The small molecule below binds the protein below.
Small molecule (SMILES): O=C(COP(=O)(O)O)[C@@H](O)[C@H](O)[C@H](O)COP(=O)(O)O

Sequence of chain 1.A:
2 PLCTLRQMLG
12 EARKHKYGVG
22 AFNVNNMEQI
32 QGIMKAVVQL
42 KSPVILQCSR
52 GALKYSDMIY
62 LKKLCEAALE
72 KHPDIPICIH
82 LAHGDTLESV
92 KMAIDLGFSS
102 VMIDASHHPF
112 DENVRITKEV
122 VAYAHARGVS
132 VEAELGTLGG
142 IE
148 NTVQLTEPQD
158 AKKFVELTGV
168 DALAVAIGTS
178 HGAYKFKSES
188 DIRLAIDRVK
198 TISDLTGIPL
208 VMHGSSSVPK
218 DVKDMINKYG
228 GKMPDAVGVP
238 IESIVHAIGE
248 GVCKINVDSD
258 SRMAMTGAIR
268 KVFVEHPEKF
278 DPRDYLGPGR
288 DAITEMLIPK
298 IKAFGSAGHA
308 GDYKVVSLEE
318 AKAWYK

Sequence of chain 1.B:
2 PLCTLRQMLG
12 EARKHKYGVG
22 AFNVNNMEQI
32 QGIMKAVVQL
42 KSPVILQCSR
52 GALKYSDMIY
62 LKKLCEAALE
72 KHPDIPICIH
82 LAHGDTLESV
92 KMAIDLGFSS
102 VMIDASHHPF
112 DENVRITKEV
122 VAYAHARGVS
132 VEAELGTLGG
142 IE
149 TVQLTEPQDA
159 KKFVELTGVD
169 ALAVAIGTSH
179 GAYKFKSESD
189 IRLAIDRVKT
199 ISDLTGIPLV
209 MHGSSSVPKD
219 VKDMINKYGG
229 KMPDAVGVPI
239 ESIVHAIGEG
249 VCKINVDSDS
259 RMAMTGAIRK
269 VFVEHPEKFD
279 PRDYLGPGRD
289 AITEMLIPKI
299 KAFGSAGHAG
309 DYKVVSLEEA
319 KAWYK

Binding-site contacts:
Ligand atom O6 contacts residue ASP255 of chain 1.A at 3.5 Å (salt-bridge).
Ligand atom O2P contacts residue ASP255 of chain 1.A at 2.6 Å (salt-bridge).
Ligand atom C3 contacts residue ZN1 of chain 1.E at 2.9 Å.
Ligand atom O1P contacts residue GLY179 of chain 1.A at 2.8 Å (h-bond).
Ligand atom C5 contacts residue ASP255 of chain 1.A at 3.5 Å.
Ligand atom C2 contacts residue ZN1 of chain 1.E at 3.5 Å.
Ligand atom O3 contacts residue ZN1 of chain 1.E at 2.2 Å.
Ligand atom C2 contacts residue ASN253 of chain 1.A at 3.6 Å.
Ligand atom O2 contacts residue HIS178 of chain 1.A at 3.3 Å.
Ligand atom O6 contacts residue ARG259 of chain 1.A at 3.4 Å (salt-bridge).
Ligand atom C3 contacts residue ZN1 of chain 1.C at 3.2 Å.
Ligand atom O3P contacts residue SER213 of chain 1.A at 2.8 Å (h-bond).
Ligand atom O6P contacts residue SER50 of chain 1.A at 3.5 Å.
Ligand atom O5 contacts residue ASP255 of chain 1.A at 2.6 Å (salt-bridge).
Ligand atom O4P contacts residue ARG280 of chain 1.B at 2.7 Å (salt-bridge).
Ligand atom O2P contacts residue SER213 of chain 1.A at 2.7 Å (h-bond).
Ligand atom O1P contacts residue SER256 of chain 1.A at 2.7 Å (h-bond).
Ligand atom O4 contacts residue ZN1 of chain 1.E at 2.1 Å.
Ligand atom O2 contacts residue ZN1 of chain 1.E at 3.2 Å.
Ligand atom O4P contacts residue SER50 of chain 1.A at 2.6 Å (h-bond).
Ligand atom O4 contacts residue ZN1 of chain 1.C at 2.2 Å.
Ligand atom O5P contacts residue ARG280 of chain 1.B at 3.1 Å (salt-bridge).
Ligand atom O3P contacts residue GLY211 of chain 1.A at 2.9 Å.
Ligand atom O2P contacts residue SER256 of chain 1.A at 2.8 Å (h-bond).
Ligand atom O3P contacts residue SER212 of chain 1.A at 3.0 Å (h-bond).
Ligand atom C4 contacts residue ZN1 of chain 1.E at 2.9 Å.
Ligand atom O3 contacts residue GLN48 of chain 1.A at 3.2 Å (h-bond).
Ligand atom O3P contacts residue LYS182 of chain 1.A at 2.6 Å (salt-bridge).
Ligand atom P2 contacts residue SER50 of chain 1.A at 3.6 Å.
Ligand atom O1 contacts residue GLY211 of chain 1.A at 3.3 Å.
Ligand atom O2 contacts residue ASN253 of chain 1.A at 3.4 Å.
Ligand atom O3 contacts residue ZN1 of chain 1.C at 2.1 Å.
Ligand atom C4 contacts residue ZN1 of chain 1.C at 3.2 Å.
Ligand atom O4 contacts residue HIS178 of chain 1.A at 3.4 Å (h-bond).
Ligand atom O5P contacts residue ARG259 of chain 1.A at 3.3 Å (salt-bridge).
Ligand atom C4 contacts residue HIS178 of chain 1.A at 3.5 Å.
Ligand atom C3 contacts residue ASN24 of chain 1.A at 3.6 Å.
Ligand atom O2 contacts residue GLY211 of chain 1.A at 2.8 Å (h-bond).
Ligand atom O1P contacts residue LYS182 of chain 1.A at 3.5 Å (salt-bridge).
Ligand atom O3 contacts residue ASN253 of chain 1.A at 2.9 Å (h-bond).